Binding-site contacts:
Ligand atom O7 contacts residue ASN599 of chain 3.C at 3.0 Å (h-bond).
Ligand atom O6 contacts residue ASP598 of chain 3.C at 4.2 Å.
Ligand atom C4 contacts residue ASN599 of chain 3.C at 4.0 Å.
Ligand atom O6 contacts residue ASN599 of chain 3.C at 4.3 Å.
Ligand atom C5 contacts residue ASN599 of chain 3.C at 3.4 Å.
Ligand atom N2 contacts residue ASN599 of chain 3.C at 3.1 Å (h-bond).
Ligand atom C7 contacts residue ASN599 of chain 3.C at 3.3 Å.
Ligand atom C2 contacts residue ASN599 of chain 3.C at 2.5 Å.
Ligand atom C3 contacts residue ASN599 of chain 3.C at 3.7 Å.
Ligand atom C6 contacts residue ASN599 of chain 3.C at 4.4 Å.
Ligand atom O5 contacts residue ASN599 of chain 3.C at 2.0 Å (h-bond).
Ligand atom C1 contacts residue ASN599 of chain 3.C at 1.4 Å.

Sequence of chain 3.C:
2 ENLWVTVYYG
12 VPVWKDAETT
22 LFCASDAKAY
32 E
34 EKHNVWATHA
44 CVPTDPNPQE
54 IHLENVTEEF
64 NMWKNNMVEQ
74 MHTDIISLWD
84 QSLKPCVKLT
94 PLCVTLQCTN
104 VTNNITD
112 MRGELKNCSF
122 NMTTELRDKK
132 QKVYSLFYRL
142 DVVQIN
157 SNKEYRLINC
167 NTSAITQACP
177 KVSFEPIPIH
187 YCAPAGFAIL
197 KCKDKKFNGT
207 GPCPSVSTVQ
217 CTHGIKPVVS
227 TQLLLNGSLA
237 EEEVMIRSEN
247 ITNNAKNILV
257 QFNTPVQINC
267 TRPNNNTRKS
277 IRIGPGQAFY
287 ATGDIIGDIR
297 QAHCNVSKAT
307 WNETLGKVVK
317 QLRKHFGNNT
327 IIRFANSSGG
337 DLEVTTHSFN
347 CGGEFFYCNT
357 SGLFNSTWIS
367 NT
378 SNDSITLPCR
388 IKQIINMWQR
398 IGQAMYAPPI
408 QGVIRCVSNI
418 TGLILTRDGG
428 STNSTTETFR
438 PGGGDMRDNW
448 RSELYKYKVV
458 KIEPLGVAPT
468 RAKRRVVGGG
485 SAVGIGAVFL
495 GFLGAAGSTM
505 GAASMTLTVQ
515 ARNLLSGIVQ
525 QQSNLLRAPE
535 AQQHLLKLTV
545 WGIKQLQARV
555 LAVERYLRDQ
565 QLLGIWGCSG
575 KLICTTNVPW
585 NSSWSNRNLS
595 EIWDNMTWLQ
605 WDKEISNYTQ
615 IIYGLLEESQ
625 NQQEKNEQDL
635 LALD

The protein below binds the small molecule below.
Small molecule (SMILES): CC(=O)N[C@@H]1[C@@H](O)[C@H](O)[C@@H](CO)O[C@H]1O